Sequence of chain 2.C:
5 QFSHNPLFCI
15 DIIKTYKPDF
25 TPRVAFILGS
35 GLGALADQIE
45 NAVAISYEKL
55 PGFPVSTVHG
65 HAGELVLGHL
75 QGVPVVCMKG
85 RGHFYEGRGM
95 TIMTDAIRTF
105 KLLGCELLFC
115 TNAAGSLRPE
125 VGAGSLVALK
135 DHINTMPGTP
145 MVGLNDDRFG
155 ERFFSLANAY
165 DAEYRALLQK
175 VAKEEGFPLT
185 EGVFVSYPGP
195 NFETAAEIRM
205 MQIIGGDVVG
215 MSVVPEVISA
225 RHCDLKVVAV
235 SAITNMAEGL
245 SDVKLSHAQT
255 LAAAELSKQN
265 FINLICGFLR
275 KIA

A protein and the small-molecule ligand that binds it are described below.
Small molecule (SMILES): Nc1nc2[nH]cnc2c(=O)[nH]1

Binding-site contacts:
Ligand atom N3 contacts residue PHE196 of chain 2.C at 4.1 Å.
Ligand atom C8 contacts residue ALA117 of chain 2.C at 4.0 Å (hydrophobic).
Ligand atom C2 contacts residue GLY214 of chain 2.C at 3.8 Å.
Ligand atom N7 contacts residue THR238 of chain 2.C at 3.0 Å (h-bond).
Ligand atom N3 contacts residue GLY214 of chain 2.C at 3.8 Å.
Ligand atom O6 contacts residue GLY119 of chain 2.C at 3.6 Å.
Ligand atom N7 contacts residue GLY119 of chain 2.C at 3.6 Å (h-bond).
Ligand atom C2 contacts residue MET215 of chain 2.C at 3.9 Å (hydrophobic).
Ligand atom N3 contacts residue VAL213 of chain 2.C at 4.1 Å.
Ligand atom C5 contacts residue PHE196 of chain 2.C at 3.9 Å (hydrophobic).
Ligand atom C5 contacts residue ALA118 of chain 2.C at 3.9 Å (hydrophobic).
Ligand atom N3 contacts residue MET215 of chain 2.C at 4.1 Å.
Ligand atom N2 contacts residue GLU197 of chain 2.C at 2.5 Å (salt-bridge).
Ligand atom C6 contacts residue PHE196 of chain 2.C at 4.0 Å (hydrophobic).
Ligand atom C8 contacts residue ASN239 of chain 2.C at 3.8 Å.
Ligand atom C4 contacts residue ALA118 of chain 2.C at 4.1 Å (hydrophobic).
Ligand atom C6 contacts residue GLU197 of chain 2.C at 4.1 Å.
Ligand atom C2 contacts residue PHE196 of chain 2.C at 4.0 Å (hydrophobic).
Ligand atom C2 contacts residue GLU197 of chain 2.C at 3.5 Å.
Ligand atom C5 contacts residue ASN239 of chain 2.C at 3.9 Å.
Ligand atom N7 contacts residue ASN239 of chain 2.C at 2.9 Å (h-bond).
Ligand atom N2 contacts residue MET215 of chain 2.C at 3.4 Å.
Ligand atom N1 contacts residue PHE196 of chain 2.C at 3.8 Å.
Ligand atom C2 contacts residue VAL213 of chain 2.C at 3.8 Å (hydrophobic).
Ligand atom C6 contacts residue GLY119 of chain 2.C at 3.7 Å.
Ligand atom C6 contacts residue ASN239 of chain 2.C at 4.0 Å.
Ligand atom N1 contacts residue VAL213 of chain 2.C at 3.9 Å.
Ligand atom N9 contacts residue THR254 of chain 2.C at 4.2 Å.
Ligand atom N9 contacts residue ALA117 of chain 2.C at 3.6 Å (h-bond).
Ligand atom O6 contacts residue ASN239 of chain 2.C at 3.1 Å (h-bond).
Ligand atom C8 contacts residue THR238 of chain 2.C at 3.0 Å.
Ligand atom C8 contacts residue ALA118 of chain 2.C at 3.6 Å (hydrophobic).
Ligand atom C4 contacts residue PHE196 of chain 2.C at 4.0 Å (hydrophobic).
Ligand atom N2 contacts residue GLY214 of chain 2.C at 3.6 Å.
Ligand atom C5 contacts residue GLY119 of chain 2.C at 3.5 Å.
Ligand atom C8 contacts residue THR254 of chain 2.C at 3.4 Å.
Ligand atom N1 contacts residue GLU197 of chain 2.C at 3.1 Å (salt-bridge).
Ligand atom N7 contacts residue ALA118 of chain 2.C at 3.5 Å.
Ligand atom N7 contacts residue THR254 of chain 2.C at 3.8 Å.
Ligand atom N9 contacts residue ALA118 of chain 2.C at 3.8 Å.